A protein and the small-molecule ligand that binds it are described below.
Small molecule (SMILES): CC(=O)N[C@H]1[C@H](O[C@H]2[C@H](O)[C@@H](NC(C)=O)CO[C@@H]2CO)O[C@H](CO)[C@@H](O)[C@@H]1O

Binding-site contacts:
Ligand atom C6 contacts residue GLU150 of chain 1.B at 3.7 Å.
Ligand atom C5 contacts residue ASN154 of chain 1.B at 3.7 Å.
Ligand atom C6 contacts residue ALA147 of chain 1.B at 3.3 Å (hydrophobic).
Ligand atom C5 contacts residue SER151 of chain 1.B at 4.2 Å.
Ligand atom C6 contacts residue SER151 of chain 1.B at 3.7 Å.
Ligand atom O6 contacts residue SER151 of chain 1.B at 4.0 Å.
Ligand atom N2 contacts residue ALA147 of chain 1.B at 4.3 Å.
Ligand atom C8 contacts residue ASN154 of chain 1.B at 4.3 Å.
Ligand atom O7 contacts residue ASN154 of chain 1.B at 3.0 Å (h-bond).
Ligand atom O5 contacts residue SER151 of chain 1.B at 4.0 Å.
Ligand atom C1 contacts residue THR156 of chain 1.B at 3.8 Å.
Ligand atom O5 contacts residue ASN154 of chain 1.B at 2.4 Å (h-bond).
Ligand atom C2 contacts residue ASN154 of chain 1.B at 2.5 Å.
Ligand atom C5 contacts residue GLU150 of chain 1.B at 4.0 Å.
Ligand atom C1 contacts residue GLU150 of chain 1.B at 4.1 Å.
Ligand atom O5 contacts residue GLU150 of chain 1.B at 3.4 Å (salt-bridge).
Ligand atom C4 contacts residue ASN154 of chain 1.B at 4.2 Å.
Ligand atom N2 contacts residue ASN154 of chain 1.B at 2.9 Å (h-bond).
Ligand atom C1 contacts residue ASN154 of chain 1.B at 1.4 Å.
Ligand atom C2 contacts residue GLU150 of chain 1.B at 4.5 Å.
Ligand atom C7 contacts residue ASN154 of chain 1.B at 3.1 Å.
Ligand atom C3 contacts residue ASN154 of chain 1.B at 3.8 Å.
Ligand atom C8 contacts residue ALA147 of chain 1.B at 3.8 Å (hydrophobic).
Ligand atom O6 contacts residue ALA147 of chain 1.B at 2.5 Å (h-bond).
Ligand atom C4 contacts residue GLU150 of chain 1.B at 4.1 Å.

Sequence of chain 1.B:
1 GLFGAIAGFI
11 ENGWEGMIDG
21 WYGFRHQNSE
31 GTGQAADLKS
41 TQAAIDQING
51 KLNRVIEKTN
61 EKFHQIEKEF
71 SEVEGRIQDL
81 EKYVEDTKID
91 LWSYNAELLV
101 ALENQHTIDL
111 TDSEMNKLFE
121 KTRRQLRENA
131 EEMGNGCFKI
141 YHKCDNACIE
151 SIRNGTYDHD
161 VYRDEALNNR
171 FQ